Sequence of chain 2.A:
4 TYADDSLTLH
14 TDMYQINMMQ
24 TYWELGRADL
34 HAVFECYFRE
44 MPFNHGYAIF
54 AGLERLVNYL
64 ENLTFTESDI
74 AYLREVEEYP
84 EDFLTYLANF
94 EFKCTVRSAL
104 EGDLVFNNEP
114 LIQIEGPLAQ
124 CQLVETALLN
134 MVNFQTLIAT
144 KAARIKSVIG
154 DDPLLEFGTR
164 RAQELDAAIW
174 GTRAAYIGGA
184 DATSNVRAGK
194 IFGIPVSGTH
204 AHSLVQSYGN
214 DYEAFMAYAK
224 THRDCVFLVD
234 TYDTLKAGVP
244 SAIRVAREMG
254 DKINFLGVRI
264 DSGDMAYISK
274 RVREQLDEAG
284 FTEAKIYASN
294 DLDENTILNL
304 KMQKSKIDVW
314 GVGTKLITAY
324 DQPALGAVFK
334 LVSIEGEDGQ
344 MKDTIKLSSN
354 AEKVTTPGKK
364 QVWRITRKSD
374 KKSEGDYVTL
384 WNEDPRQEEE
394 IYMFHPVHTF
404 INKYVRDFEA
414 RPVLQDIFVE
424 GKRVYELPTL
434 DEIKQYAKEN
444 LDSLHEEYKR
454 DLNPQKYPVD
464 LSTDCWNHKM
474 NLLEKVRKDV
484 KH

A small-molecule ligand and the protein it binds are described below.
Small molecule (SMILES): O=C(O)c1cccnc1

Binding-site contacts:
Ligand atom C5 contacts residue ILE404 of chain 2.A at 4.1 Å (hydrophobic).
Ligand atom C5 contacts residue ASN405 of chain 2.A at 4.0 Å.
Ligand atom C6 contacts residue ASP463 of chain 2.A at 3.8 Å.
Ligand atom N contacts residue MET396 of chain 2.A at 3.3 Å (h-bond).
Ligand atom C3 contacts residue PRO461 of chain 2.A at 4.0 Å (hydrophobic).
Ligand atom O1 contacts residue VAL462 of chain 2.A at 4.4 Å.
Ligand atom C5 contacts residue MET396 of chain 2.A at 4.1 Å (hydrophobic).
Ligand atom C1 contacts residue PHE397 of chain 2.A at 3.9 Å (hydrophobic).
Ligand atom C1 contacts residue HIS398 of chain 2.A at 3.7 Å.
Ligand atom C2 contacts residue PRO461 of chain 2.A at 3.9 Å (hydrophobic).
Ligand atom C2 contacts residue ASP463 of chain 2.A at 4.1 Å.
Ligand atom C1 contacts residue MET396 of chain 2.A at 4.2 Å (hydrophobic).
Ligand atom C6 contacts residue HIS398 of chain 2.A at 3.7 Å.
Ligand atom C2 contacts residue HIS398 of chain 2.A at 4.4 Å.
Ligand atom C6 contacts residue ILE404 of chain 2.A at 4.5 Å (hydrophobic).
Ligand atom C3 contacts residue ILE404 of chain 2.A at 3.5 Å (hydrophobic).
Ligand atom O1 contacts residue PRO461 of chain 2.A at 3.5 Å.
Ligand atom C4 contacts residue LYS406 of chain 2.A at 4.3 Å.
Ligand atom N contacts residue PHE397 of chain 2.A at 4.1 Å.
Ligand atom N contacts residue LYS406 of chain 2.A at 4.0 Å.
Ligand atom N contacts residue ILE404 of chain 2.A at 3.9 Å.
Ligand atom O2 contacts residue HIS398 of chain 2.A at 3.6 Å.
Ligand atom O2 contacts residue PRO461 of chain 2.A at 4.1 Å.
Ligand atom C1 contacts residue ASP463 of chain 2.A at 3.2 Å.
Ligand atom C5 contacts residue LYS406 of chain 2.A at 3.5 Å.
Ligand atom C1 contacts residue PRO461 of chain 2.A at 4.3 Å (hydrophobic).
Ligand atom N contacts residue ASN405 of chain 2.A at 3.8 Å.
Ligand atom O1 contacts residue HIS398 of chain 2.A at 3.3 Å.
Ligand atom C2 contacts residue ILE404 of chain 2.A at 3.8 Å (hydrophobic).
Ligand atom C6 contacts residue PRO461 of chain 2.A at 3.6 Å (hydrophobic).
Ligand atom N contacts residue HIS398 of chain 2.A at 4.3 Å.
Ligand atom N contacts residue ASP463 of chain 2.A at 3.7 Å.
Ligand atom O1 contacts residue ASP463 of chain 2.A at 2.8 Å (salt-bridge).
Ligand atom C4 contacts residue ILE404 of chain 2.A at 3.7 Å (hydrophobic).
Ligand atom C1 contacts residue ILE404 of chain 2.A at 4.0 Å (hydrophobic).